Binding-site contacts:
Ligand atom N contacts residue LYS463 of chain 5.A at 3.5 Å (salt-bridge).
Ligand atom N contacts residue GLU464 of chain 5.A at 3.0 Å (salt-bridge).
Ligand atom N contacts residue PHE467 of chain 5.A at 1.2 Å.
Ligand atom N contacts residue VAL466 of chain 5.A at 3.7 Å.

Sequence of chain 5.A:
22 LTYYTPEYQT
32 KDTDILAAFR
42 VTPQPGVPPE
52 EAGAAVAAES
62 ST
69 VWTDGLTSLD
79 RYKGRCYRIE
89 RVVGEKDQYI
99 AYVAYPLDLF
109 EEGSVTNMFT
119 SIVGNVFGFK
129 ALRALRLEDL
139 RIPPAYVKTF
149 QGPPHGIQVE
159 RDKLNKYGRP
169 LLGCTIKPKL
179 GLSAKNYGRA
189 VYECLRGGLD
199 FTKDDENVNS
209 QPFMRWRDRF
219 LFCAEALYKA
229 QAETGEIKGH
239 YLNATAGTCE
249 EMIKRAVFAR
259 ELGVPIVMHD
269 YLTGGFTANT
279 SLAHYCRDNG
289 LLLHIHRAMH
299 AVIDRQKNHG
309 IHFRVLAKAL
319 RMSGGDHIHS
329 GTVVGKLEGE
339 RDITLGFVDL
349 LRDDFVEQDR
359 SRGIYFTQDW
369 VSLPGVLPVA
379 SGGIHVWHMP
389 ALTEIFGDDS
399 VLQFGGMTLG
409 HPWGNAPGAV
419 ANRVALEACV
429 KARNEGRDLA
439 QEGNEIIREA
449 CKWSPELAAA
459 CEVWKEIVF

This protein binds this small molecule.
Small molecule (SMILES): NC(=O)C[C@H](N)C(=O)O